Sequence of chain 1.A:
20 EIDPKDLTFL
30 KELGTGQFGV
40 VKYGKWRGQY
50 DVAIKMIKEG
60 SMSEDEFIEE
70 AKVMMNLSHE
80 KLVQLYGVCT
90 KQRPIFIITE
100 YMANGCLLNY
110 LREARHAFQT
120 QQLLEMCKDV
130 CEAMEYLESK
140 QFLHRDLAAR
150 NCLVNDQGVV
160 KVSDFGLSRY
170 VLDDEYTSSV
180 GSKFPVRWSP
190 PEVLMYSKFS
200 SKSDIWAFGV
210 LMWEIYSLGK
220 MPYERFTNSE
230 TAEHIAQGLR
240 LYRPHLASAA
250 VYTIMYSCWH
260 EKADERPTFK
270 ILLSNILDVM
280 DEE

The protein below binds the small molecule below.
Small molecule (SMILES): Cn1c2c(cc(Nc3ccc(C(=O)N4CCOCC4)cn3)c1=O)-c1cccc(-n3ncc4cc(C(C)(C)C)cc(F)c4c3=O)c1C[C@H](O)C2

Binding-site contacts:
Ligand atom C6 contacts residue MET101 of chain 1.A at 3.5 Å (hydrophobic).
Ligand atom C46 contacts residue TYR175 of chain 1.A at 3.6 Å (hydrophobic).
Ligand atom N7 contacts residue MET101 of chain 1.A at 3.0 Å (h-bond).
Ligand atom O28 contacts residue MET101 of chain 1.A at 2.8 Å (h-bond).
Ligand atom C15 contacts residue ALA102 of chain 1.A at 3.7 Å (hydrophobic).
Ligand atom C41 contacts residue ASP163 of chain 1.A at 3.5 Å.
Ligand atom C42 contacts residue SER162 of chain 1.A at 3.6 Å.
Ligand atom C49 contacts residue ALA52 of chain 1.A at 3.4 Å (hydrophobic).
Ligand atom C31 contacts residue ASN150 of chain 1.A at 3.2 Å.
Ligand atom C30 contacts residue LYS54 of chain 1.A at 3.7 Å.
Ligand atom C17 contacts residue VAL40 of chain 1.A at 3.6 Å (hydrophobic).
Ligand atom C6 contacts residue GLY104 of chain 1.A at 3.6 Å.
Ligand atom C39 contacts residue ASN150 of chain 1.A at 3.4 Å.
Ligand atom C18 contacts residue VAL40 of chain 1.A at 3.5 Å (hydrophobic).
Ligand atom C2 contacts residue ALA102 of chain 1.A at 3.2 Å (hydrophobic).
Ligand atom O33 contacts residue VAL40 of chain 1.A at 3.6 Å.
Ligand atom C14 contacts residue ASN103 of chain 1.A at 3.3 Å.
Ligand atom O48 contacts residue ASP163 of chain 1.A at 2.7 Å (salt-bridge).
Ligand atom F43 contacts residue PHE37 of chain 1.A at 3.1 Å.
Ligand atom O33 contacts residue LYS54 of chain 1.A at 3.2 Å (salt-bridge).
Ligand atom C15 contacts residue ASN103 of chain 1.A at 3.7 Å.
Ligand atom C42 contacts residue ASP163 of chain 1.A at 3.3 Å.
Ligand atom C45 contacts residue SER167 of chain 1.A at 3.6 Å.
Ligand atom O48 contacts residue LYS54 of chain 1.A at 2.6 Å (salt-bridge).
Ligand atom C36 contacts residue ASP163 of chain 1.A at 3.6 Å.
Ligand atom C1 contacts residue GLY104 of chain 1.A at 3.5 Å.
Ligand atom O28 contacts residue TYR100 of chain 1.A at 3.7 Å.
Ligand atom C1 contacts residue ALA102 of chain 1.A at 3.4 Å (hydrophobic).
Ligand atom C47 contacts residue ASP145 of chain 1.A at 3.7 Å.
Ligand atom C1 contacts residue TYR100 of chain 1.A at 3.7 Å (hydrophobic).
Ligand atom C19 contacts residue VAL40 of chain 1.A at 3.7 Å (hydrophobic).
Ligand atom C34 contacts residue ASP163 of chain 1.A at 3.6 Å.
Ligand atom C1 contacts residue MET101 of chain 1.A at 3.0 Å (hydrophobic).
Ligand atom N24 contacts residue ALA52 of chain 1.A at 3.6 Å.
Ligand atom C49 contacts residue LEU152 of chain 1.A at 3.5 Å (hydrophobic).
Ligand atom C49 contacts residue GLU99 of chain 1.A at 3.3 Å.
Ligand atom C49 contacts residue THR98 of chain 1.A at 3.3 Å.
Ligand atom N24 contacts residue LEU152 of chain 1.A at 3.5 Å.
Ligand atom F43 contacts residue LYS54 of chain 1.A at 3.2 Å.
Ligand atom C35 contacts residue ASP163 of chain 1.A at 3.7 Å.